This protein binds this small molecule.
Small molecule (SMILES): C=CC(=O)N1CCC[C@@H](n2nc(-c3ccc(OCc4cccc(C)n4)c(Cl)c3)c3c(N)ncnc32)C1

Sequence of chain 1.F:
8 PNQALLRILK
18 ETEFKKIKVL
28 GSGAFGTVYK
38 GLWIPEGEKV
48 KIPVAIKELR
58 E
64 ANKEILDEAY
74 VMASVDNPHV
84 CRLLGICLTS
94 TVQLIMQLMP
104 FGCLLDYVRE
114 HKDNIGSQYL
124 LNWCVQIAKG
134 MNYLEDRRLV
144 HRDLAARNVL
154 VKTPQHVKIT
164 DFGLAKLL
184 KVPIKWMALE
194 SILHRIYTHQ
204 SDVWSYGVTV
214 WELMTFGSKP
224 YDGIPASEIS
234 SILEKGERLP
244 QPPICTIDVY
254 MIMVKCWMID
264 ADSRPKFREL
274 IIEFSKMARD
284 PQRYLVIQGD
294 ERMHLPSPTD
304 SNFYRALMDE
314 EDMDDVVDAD

Binding-site contacts:
Ligand atom NAB contacts residue GLN100 of chain 1.F at 2.9 Å (h-bond).
Ligand atom NBO contacts residue CYS106 of chain 1.F at 3.4 Å (h-bond).
Ligand atom CAA contacts residue ARG85 of chain 1.F at 3.1 Å.
Ligand atom CAS contacts residue LEU27 of chain 1.F at 3.5 Å (hydrophobic).
Ligand atom C2 contacts residue MET102 of chain 1.F at 3.1 Å (hydrophobic).
Ligand atom N1 contacts residue ALA52 of chain 1.F at 2.9 Å.
Ligand atom CAP contacts residue CYS106 of chain 1.F at 1.8 Å (hydrophobic).
Ligand atom C6 contacts residue ALA52 of chain 1.F at 2.8 Å (hydrophobic).
Ligand atom C6 contacts residue GLN100 of chain 1.F at 3.5 Å.
Ligand atom CLA contacts residue LEU97 of chain 1.F at 3.2 Å.
Ligand atom CAL contacts residue THR163 of chain 1.F at 3.7 Å.
Ligand atom NAB contacts residue MET99 of chain 1.F at 3.0 Å.
Ligand atom CAA contacts residue LEU86 of chain 1.F at 3.0 Å (hydrophobic).
Ligand atom CLA contacts residue LYS54 of chain 1.F at 3.5 Å.
Ligand atom CAM contacts residue THR163 of chain 1.F at 3.3 Å.
Ligand atom CAP contacts residue ARG150 of chain 1.F at 2.8 Å.
Ligand atom CBF contacts residue MET99 of chain 1.F at 3.2 Å (hydrophobic).
Ligand atom CAR contacts residue LEU27 of chain 1.F at 3.6 Å (hydrophobic).
Ligand atom CAQ contacts residue ARG150 of chain 1.F at 3.5 Å.
Ligand atom CAT contacts residue ASP164 of chain 1.F at 3.5 Å.
Ligand atom CAM contacts residue ASP164 of chain 1.F at 3.7 Å.
Ligand atom CAQ contacts residue CYS106 of chain 1.F at 2.7 Å (hydrophobic).
Ligand atom N3 contacts residue LEU27 of chain 1.F at 3.2 Å.
Ligand atom C5 contacts residue ALA52 of chain 1.F at 3.8 Å (hydrophobic).
Ligand atom OAE contacts residue CYS106 of chain 1.F at 2.3 Å (h-bond).
Ligand atom CAK contacts residue ASP164 of chain 1.F at 3.2 Å.
Ligand atom N1 contacts residue GLN100 of chain 1.F at 3.3 Å (h-bond).
Ligand atom N1 contacts residue MET102 of chain 1.F at 3.1 Å (h-bond).
Ligand atom C2 contacts residue LEU27 of chain 1.F at 3.3 Å (hydrophobic).
Ligand atom CAM contacts residue LYS54 of chain 1.F at 3.4 Å.
Ligand atom CAS contacts residue GLY28 of chain 1.F at 3.3 Å.
Ligand atom CBC contacts residue CYS106 of chain 1.F at 2.5 Å (hydrophobic).
Ligand atom N1 contacts residue LEU101 of chain 1.F at 3.3 Å.
Ligand atom N3 contacts residue MET102 of chain 1.F at 3.7 Å.
Ligand atom CAH contacts residue ASP164 of chain 1.F at 3.5 Å.
Ligand atom CLA contacts residue MET99 of chain 1.F at 3.2 Å.
Ligand atom CAO contacts residue LEU27 of chain 1.F at 3.6 Å (hydrophobic).
Ligand atom CAN contacts residue MET99 of chain 1.F at 3.5 Å (hydrophobic).
Ligand atom CAH contacts residue PHE165 of chain 1.F at 3.5 Å (hydrophobic).
Ligand atom NAB contacts residue ALA52 of chain 1.F at 2.5 Å.